A small-molecule ligand and the protein it binds are described below.
Small molecule (SMILES): CO[C@@H]1C[C@H](C[C@@H](C)[C@@H]2CC(=O)[C@H](C)/C=C(\C)[C@@H](O)[C@@H](OC)C(=O)[C@H](C)C[C@H](C)/C=C/C=C/C=C(\C)[C@H](c3ccc(C)s3)C[C@@H]3CC[C@@H](C)[C@@](O)(O3)C(=O)C(=O)N3CCCC[C@H]3C(=O)O2)CC[C@H]1O

Binding-site contacts:
Ligand atom C55 contacts residue THR80 of chain 1.B at 3.6 Å.
Ligand atom O4 contacts residue TYR26 of chain 1.A at 3.6 Å.
Ligand atom C36 contacts residue GLU54 of chain 1.A at 3.5 Å.
Ligand atom O4 contacts residue ASP37 of chain 1.A at 2.8 Å (salt-bridge).
Ligand atom C20 contacts residue TYR87 of chain 1.B at 3.4 Å (hydrophobic).
Ligand atom C46 contacts residue PHE21 of chain 1.B at 3.5 Å (hydrophobic).
Ligand atom O13 contacts residue GLN53 of chain 1.A at 2.6 Å (h-bond).
Ligand atom C53 contacts residue ARG42 of chain 1.A at 3.4 Å.
Ligand atom C39 contacts residue GLN53 of chain 1.A at 3.4 Å.
Ligand atom C4 contacts residue TRP59 of chain 1.A at 3.6 Å (hydrophobic).
Ligand atom C2 contacts residue TYR82 of chain 1.A at 3.5 Å (hydrophobic).
Ligand atom C40 contacts residue GLN53 of chain 1.A at 3.4 Å.
Ligand atom O11 contacts residue PHE46 of chain 1.A at 3.5 Å.
Ligand atom C40 contacts residue VAL55 of chain 1.A at 3.5 Å (hydrophobic).
Ligand atom O11 contacts residue VAL55 of chain 1.A at 3.4 Å.
Ligand atom O4 contacts residue PHE36 of chain 1.A at 3.6 Å.
Ligand atom C26 contacts residue SER17 of chain 1.B at 3.5 Å.
Ligand atom C29 contacts residue GLU54 of chain 1.A at 3.3 Å.
Ligand atom C53 contacts residue ASP37 of chain 1.A at 3.5 Å.
Ligand atom C5 contacts residue TYR26 of chain 1.A at 3.6 Å (hydrophobic).
Ligand atom S1 contacts residue THR80 of chain 1.B at 3.1 Å (h-bond).
Ligand atom C34 contacts residue TYR82 of chain 1.A at 3.3 Å (hydrophobic).
Ligand atom O10 contacts residue GLU54 of chain 1.A at 2.8 Å (salt-bridge).
Ligand atom C42 contacts residue PHE36 of chain 1.A at 3.6 Å (hydrophobic).
Ligand atom C44 contacts residue PHE90 of chain 1.B at 3.5 Å (hydrophobic).
Ligand atom C40 contacts residue GLU54 of chain 1.A at 3.4 Å.
Ligand atom O1 contacts residue TYR82 of chain 1.A at 3.4 Å (h-bond).
Ligand atom C7 contacts residue TYR82 of chain 1.A at 3.4 Å (hydrophobic).
Ligand atom O6 contacts residue ASP37 of chain 1.A at 2.8 Å (salt-bridge).
Ligand atom C54 contacts residue ASP37 of chain 1.A at 3.2 Å.
Ligand atom O3 contacts residue TYR82 of chain 1.A at 2.5 Å (h-bond).
Ligand atom C41 contacts residue GLU54 of chain 1.A at 3.6 Å.
Ligand atom O2 contacts residue VAL55 of chain 1.A at 3.2 Å.
Ligand atom C4 contacts residue PHE46 of chain 1.A at 3.6 Å (hydrophobic).
Ligand atom C3 contacts residue TRP59 of chain 1.A at 3.4 Å (hydrophobic).
Ligand atom C55 contacts residue ASP84 of chain 1.B at 3.5 Å.
Ligand atom C48 contacts residue TYR82 of chain 1.A at 3.1 Å (hydrophobic).
Ligand atom C1 contacts residue TYR82 of chain 1.A at 3.2 Å (hydrophobic).
Ligand atom C23 contacts residue SER17 of chain 1.B at 3.5 Å.
Ligand atom O2 contacts residue ILE56 of chain 1.A at 2.9 Å (h-bond).

Sequence of chain 1.B:
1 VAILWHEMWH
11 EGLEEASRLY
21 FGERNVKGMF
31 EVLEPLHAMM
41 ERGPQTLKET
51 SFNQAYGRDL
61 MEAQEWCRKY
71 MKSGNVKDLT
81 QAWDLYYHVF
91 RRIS

Sequence of chain 1.A:
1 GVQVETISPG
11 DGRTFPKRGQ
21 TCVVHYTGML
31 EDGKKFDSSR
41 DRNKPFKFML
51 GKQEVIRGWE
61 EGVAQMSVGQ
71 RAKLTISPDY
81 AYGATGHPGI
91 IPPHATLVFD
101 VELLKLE